Binding-site contacts:
Ligand atom C1 contacts residue ASN30 of chain 1.E at 1.4 Å.
Ligand atom C7 contacts residue MET197 of chain 1.E at 3.7 Å (hydrophobic).
Ligand atom O7 contacts residue MET197 of chain 1.E at 3.2 Å.
Ligand atom C4 contacts residue ASN30 of chain 1.E at 4.3 Å.
Ligand atom O5 contacts residue LYS33 of chain 1.E at 3.0 Å.
Ligand atom C6 contacts residue LYS33 of chain 1.E at 3.6 Å.
Ligand atom C8 contacts residue GLN198 of chain 1.E at 3.7 Å.
Ligand atom N2 contacts residue ASN30 of chain 1.E at 2.9 Å (h-bond).
Ligand atom O7 contacts residue ASN30 of chain 1.E at 3.7 Å.
Ligand atom C8 contacts residue THR32 of chain 1.E at 4.1 Å.
Ligand atom C3 contacts residue ASN30 of chain 1.E at 3.8 Å.
Ligand atom O6 contacts residue SER36 of chain 1.E at 3.4 Å (h-bond).
Ligand atom C5 contacts residue LYS33 of chain 1.E at 3.9 Å.
Ligand atom C5 contacts residue ASN30 of chain 1.E at 3.6 Å.
Ligand atom C1 contacts residue LYS33 of chain 1.E at 3.9 Å.
Ligand atom C7 contacts residue ASN30 of chain 1.E at 3.5 Å.
Ligand atom O6 contacts residue LYS33 of chain 1.E at 3.8 Å.
Ligand atom C8 contacts residue MET197 of chain 1.E at 3.2 Å (hydrophobic).
Ligand atom C2 contacts residue ASN30 of chain 1.E at 2.5 Å.
Ligand atom O5 contacts residue ASN30 of chain 1.E at 2.3 Å (h-bond).

Sequence of chain 1.E:
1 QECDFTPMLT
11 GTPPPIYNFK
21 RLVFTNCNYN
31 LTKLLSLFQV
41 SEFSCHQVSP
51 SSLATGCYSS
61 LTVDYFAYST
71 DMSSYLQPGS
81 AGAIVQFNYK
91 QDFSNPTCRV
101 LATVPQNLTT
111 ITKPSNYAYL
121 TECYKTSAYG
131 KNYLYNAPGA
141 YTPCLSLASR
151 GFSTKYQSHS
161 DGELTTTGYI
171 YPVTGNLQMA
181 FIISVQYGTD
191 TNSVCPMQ

The protein below binds the small molecule below.
Small molecule (SMILES): CC(=O)N[C@H]1[C@H](O[C@H]2[C@H](O)[C@@H](NC(C)=O)CO[C@@H]2CO)O[C@H](CO)[C@@H](O)[C@@H]1O